Binding-site contacts:
Ligand atom CD contacts residue LEU75 of chain 1.A at 3.6 Å (hydrophobic).
Ligand atom CB contacts residue ASP108 of chain 1.A at 3.6 Å.
Ligand atom CD contacts residue PHE41 of chain 1.A at 3.6 Å (hydrophobic).
Ligand atom O contacts residue PHE41 of chain 1.A at 3.5 Å.
Ligand atom NH2 contacts residue GLU39 of chain 1.A at 3.0 Å (salt-bridge).
Ligand atom CZ contacts residue GLU39 of chain 1.A at 3.2 Å.
Ligand atom C contacts residue ASP108 of chain 1.A at 3.5 Å.
Ligand atom CD contacts residue ASP108 of chain 1.A at 3.2 Å.
Ligand atom N contacts residue GLY40 of chain 1.A at 3.2 Å (h-bond).
Ligand atom CA contacts residue ASP65 of chain 1.A at 3.4 Å.
Ligand atom O contacts residue TRP111 of chain 1.A at 3.5 Å.
Ligand atom CG2 contacts residue GLU68 of chain 1.A at 3.4 Å.
Ligand atom O contacts residue ARG67 of chain 1.A at 2.9 Å (salt-bridge).
Ligand atom CD contacts residue GLU77 of chain 1.A at 3.5 Å.
Ligand atom NH1 contacts residue ASP108 of chain 1.A at 3.6 Å.
Ligand atom N contacts residue ARG67 of chain 1.A at 3.7 Å.
Ligand atom NE contacts residue GLU39 of chain 1.A at 2.7 Å (salt-bridge).
Ligand atom CG contacts residue ASP108 of chain 1.A at 3.1 Å.
Ligand atom NE contacts residue ASP108 of chain 1.A at 2.5 Å (salt-bridge).
Ligand atom N contacts residue ASP65 of chain 1.A at 3.1 Å (salt-bridge).
Ligand atom CD contacts residue ASN107 of chain 1.A at 3.4 Å.
Ligand atom O contacts residue LEU66 of chain 1.A at 3.2 Å.
Ligand atom CZ contacts residue ASP108 of chain 1.A at 3.5 Å.
Ligand atom CG contacts residue PHE41 of chain 1.A at 3.5 Å (hydrophobic).
Ligand atom CA contacts residue ASP108 of chain 1.A at 3.6 Å.
Ligand atom CB contacts residue ARG67 of chain 1.A at 3.6 Å.
Ligand atom CZ contacts residue ASN107 of chain 1.A at 3.5 Å.
Ligand atom O contacts residue GLY40 of chain 1.A at 3.2 Å.
Ligand atom CA contacts residue PHE41 of chain 1.A at 3.7 Å (hydrophobic).
Ligand atom NH2 contacts residue ASN107 of chain 1.A at 3.2 Å (h-bond).
Ligand atom N contacts residue ASP108 of chain 1.A at 3.4 Å (salt-bridge).
Ligand atom CA contacts residue ARG67 of chain 1.A at 3.5 Å.
Ligand atom O contacts residue ASP65 of chain 1.A at 3.3 Å (salt-bridge).
Ligand atom CE contacts residue GLU77 of chain 1.A at 3.4 Å.
Ligand atom NE contacts residue ASN107 of chain 1.A at 3.5 Å.
Ligand atom CH1 contacts residue TYR106 of chain 1.A at 3.5 Å (hydrophobic).
Ligand atom CE contacts residue TYR106 of chain 1.A at 3.6 Å (hydrophobic).
Ligand atom CB contacts residue PHE41 of chain 1.A at 3.5 Å (hydrophobic).
Ligand atom CB contacts residue ASP65 of chain 1.A at 3.2 Å.
Ligand atom CB contacts residue ASN107 of chain 1.A at 3.4 Å.

Sequence of chain 1.A:
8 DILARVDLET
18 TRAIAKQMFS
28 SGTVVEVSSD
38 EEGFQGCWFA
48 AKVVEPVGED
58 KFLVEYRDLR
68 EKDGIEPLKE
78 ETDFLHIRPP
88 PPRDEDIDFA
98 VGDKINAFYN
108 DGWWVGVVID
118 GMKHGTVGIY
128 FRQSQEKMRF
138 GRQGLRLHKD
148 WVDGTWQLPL

A small-molecule ligand and the protein it binds are described below.
Small molecule (SMILES): C[C@H](N)C(=O)N[C@@H](CCCN=C(N)N)C(=O)N[C@H](C(=O)N[C@@H](CCCCN)C(=O)N[C@@H](CCC(N)=O)C(=O)N[C@H](C(=O)N[C@@H](C)C(=O)N[C@@H](CCCN=C(N)N)C(=O)N[C@@H](CCCCN(C)C)C(=O)N[C@H](C=O)CO)[C@@H](C)O)[C@@H](C)O